This small molecule binds to this protein.
Small molecule (SMILES): COC(=O)/C=C/C(=O)OC

Binding-site contacts:
Ligand atom C4 contacts residue VAL68 of chain 1.A at 4.1 Å (hydrophobic).
Ligand atom O3 contacts residue GLY69 of chain 1.A at 3.8 Å.
Ligand atom O contacts residue GLY69 of chain 1.A at 3.1 Å (h-bond).
Ligand atom C2 contacts residue VAL67 of chain 1.A at 4.2 Å (hydrophobic).
Ligand atom C contacts residue VAL67 of chain 1.A at 3.4 Å (hydrophobic).
Ligand atom C3 contacts residue GLY69 of chain 1.A at 3.0 Å.
Ligand atom C1 contacts residue GLY69 of chain 1.A at 3.4 Å.
Ligand atom C3 contacts residue VAL68 of chain 1.A at 4.0 Å (hydrophobic).
Ligand atom C4 contacts residue GLY70 of chain 1.A at 4.3 Å.
Ligand atom C2 contacts residue VAL68 of chain 1.A at 3.8 Å (hydrophobic).
Ligand atom C5 contacts residue VAL68 of chain 1.A at 4.0 Å (hydrophobic).
Ligand atom O1 contacts residue VAL68 of chain 1.A at 4.4 Å.
Ligand atom O contacts residue VAL68 of chain 1.A at 3.8 Å.
Ligand atom O3 contacts residue VAL68 of chain 1.A at 4.0 Å.
Ligand atom O2 contacts residue VAL67 of chain 1.A at 4.1 Å.
Ligand atom C5 contacts residue GLY69 of chain 1.A at 3.7 Å.
Ligand atom C5 contacts residue GLY121 of chain 1.A at 4.5 Å.
Ligand atom C4 contacts residue VAL67 of chain 1.A at 4.0 Å (hydrophobic).
Ligand atom C2 contacts residue GLY69 of chain 1.A at 3.3 Å.
Ligand atom C contacts residue ARG24 of chain 1.A at 4.0 Å.
Ligand atom O contacts residue VAL67 of chain 1.A at 3.5 Å.
Ligand atom O contacts residue GLY70 of chain 1.A at 3.2 Å (h-bond).
Ligand atom O1 contacts residue GLY121 of chain 1.A at 3.8 Å.
Ligand atom C4 contacts residue GLY69 of chain 1.A at 3.5 Å.

Sequence of chain 1.A:
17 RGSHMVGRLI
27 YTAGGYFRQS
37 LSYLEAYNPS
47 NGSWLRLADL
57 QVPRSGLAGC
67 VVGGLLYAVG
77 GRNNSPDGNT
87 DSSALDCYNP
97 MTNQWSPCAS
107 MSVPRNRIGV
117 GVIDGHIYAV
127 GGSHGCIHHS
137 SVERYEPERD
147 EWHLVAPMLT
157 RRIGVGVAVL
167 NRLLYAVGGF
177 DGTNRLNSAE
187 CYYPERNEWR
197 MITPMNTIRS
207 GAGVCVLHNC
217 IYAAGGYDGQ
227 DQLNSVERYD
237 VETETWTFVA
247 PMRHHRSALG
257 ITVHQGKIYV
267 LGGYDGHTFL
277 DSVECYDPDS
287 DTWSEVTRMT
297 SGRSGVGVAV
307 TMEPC